Sequence of chain 1.A:
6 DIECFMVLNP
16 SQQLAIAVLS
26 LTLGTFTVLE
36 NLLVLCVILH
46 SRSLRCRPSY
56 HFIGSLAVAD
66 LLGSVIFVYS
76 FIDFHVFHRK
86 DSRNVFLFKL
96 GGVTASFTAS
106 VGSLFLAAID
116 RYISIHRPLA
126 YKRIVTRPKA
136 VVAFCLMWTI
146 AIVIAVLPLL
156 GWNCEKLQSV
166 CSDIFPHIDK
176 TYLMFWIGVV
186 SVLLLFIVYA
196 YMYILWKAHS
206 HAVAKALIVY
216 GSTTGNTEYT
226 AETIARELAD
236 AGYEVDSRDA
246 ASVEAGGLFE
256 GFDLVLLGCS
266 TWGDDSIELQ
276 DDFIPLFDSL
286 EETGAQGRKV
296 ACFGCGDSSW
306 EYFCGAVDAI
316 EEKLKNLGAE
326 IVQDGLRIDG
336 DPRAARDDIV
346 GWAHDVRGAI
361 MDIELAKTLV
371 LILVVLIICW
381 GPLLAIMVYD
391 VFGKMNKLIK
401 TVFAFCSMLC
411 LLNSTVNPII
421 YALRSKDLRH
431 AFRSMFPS

Binding-site contacts:
Ligand atom C3 contacts residue PHE139 of chain 1.A at 4.2 Å (hydrophobic).
Ligand atom C22 contacts residue ILE147 of chain 1.A at 4.2 Å (hydrophobic).
Ligand atom C6 contacts residue TRP143 of chain 1.A at 4.2 Å (hydrophobic).
Ligand atom C1 contacts residue SER60 of chain 1.A at 4.1 Å.
Ligand atom C26 contacts residue ILE147 of chain 1.A at 4.3 Å (hydrophobic).
Ligand atom C7 contacts residue CYS140 of chain 1.A at 4.2 Å (hydrophobic).
Ligand atom O1 contacts residue SER60 of chain 1.A at 4.1 Å.
Ligand atom C9 contacts residue TRP143 of chain 1.A at 4.1 Å (hydrophobic).
Ligand atom C13 contacts residue TRP143 of chain 1.A at 4.3 Å (hydrophobic).
Ligand atom C11 contacts residue VAL63 of chain 1.A at 4.1 Å (hydrophobic).
Ligand atom C27 contacts residue LEU67 of chain 1.A at 3.8 Å (hydrophobic).
Ligand atom C26 contacts residue GLY97 of chain 1.A at 4.3 Å.
Ligand atom O1 contacts residue PHE139 of chain 1.A at 4.2 Å.
Ligand atom C23 contacts residue ILE147 of chain 1.A at 4.1 Å (hydrophobic).
Ligand atom C8 contacts residue TRP143 of chain 1.A at 4.4 Å (hydrophobic).
Ligand atom C15 contacts residue TRP143 of chain 1.A at 4.3 Å (hydrophobic).
Ligand atom C24 contacts residue ILE147 of chain 1.A at 3.6 Å (hydrophobic).
Ligand atom C3 contacts residue SER60 of chain 1.A at 3.9 Å.
Ligand atom C12 contacts residue VAL63 of chain 1.A at 3.8 Å (hydrophobic).
Ligand atom C26 contacts residue ALA100 of chain 1.A at 3.6 Å (hydrophobic).
Ligand atom C2 contacts residue OLA1 of chain 1.E at 4.3 Å.
Ligand atom O1 contacts residue OLA1 of chain 1.E at 4.0 Å.
Ligand atom C3 contacts residue HIS56 of chain 1.A at 4.3 Å.
Ligand atom C21 contacts residue LEU67 of chain 1.A at 3.9 Å (hydrophobic).
Ligand atom C16 contacts residue TRP143 of chain 1.A at 4.4 Å (hydrophobic).
Ligand atom C5 contacts residue TRP143 of chain 1.A at 4.4 Å (hydrophobic).
Ligand atom C7 contacts residue TRP143 of chain 1.A at 3.9 Å (hydrophobic).
Ligand atom C11 contacts residue OLA1 of chain 1.E at 4.0 Å.
Ligand atom C12 contacts residue TRP143 of chain 1.A at 4.1 Å (hydrophobic).
Ligand atom C23 contacts residue LEU67 of chain 1.A at 4.3 Å (hydrophobic).
Ligand atom C1 contacts residue TRP143 of chain 1.A at 4.2 Å (hydrophobic).
Ligand atom C12 contacts residue OLA1 of chain 1.E at 4.3 Å.
Ligand atom C6 contacts residue PHE139 of chain 1.A at 4.4 Å (hydrophobic).
Ligand atom C2 contacts residue SER60 of chain 1.A at 3.9 Å.
Ligand atom C14 contacts residue TRP143 of chain 1.A at 3.9 Å (hydrophobic).
Ligand atom C6 contacts residue CYS140 of chain 1.A at 3.8 Å (hydrophobic).
Ligand atom C17 contacts residue TRP143 of chain 1.A at 4.0 Å (hydrophobic).
Ligand atom C16 contacts residue ILE147 of chain 1.A at 4.0 Å (hydrophobic).
Ligand atom C4 contacts residue PHE139 of chain 1.A at 4.1 Å (hydrophobic).
Ligand atom O1 contacts residue HIS56 of chain 1.A at 3.3 Å (h-bond).

This small molecule binds to this protein.
Small molecule (SMILES): CC(C)CCC[C@@H](C)[C@H]1CC[C@H]2[C@@H]3CC=C4C[C@@H](O)CC[C@]4(C)[C@H]3CC[C@]12C